A small-molecule ligand and the protein it binds are described below.
Small molecule (SMILES): Cc1nn(CCO)c2c1-c1cnc(N)c(n1)O[C@H](C)c1c(ccc(F)c1Cl)C(=O)N(C)C2

Binding-site contacts:
Ligand atom C17 contacts residue VAL39 of chain 1.C at 3.8 Å (hydrophobic).
Ligand atom F24 contacts residue ASN166 of chain 1.C at 3.5 Å.
Ligand atom CL25 contacts residue LEU109 of chain 1.C at 3.8 Å.
Ligand atom C2 contacts residue ALA54 of chain 1.C at 3.3 Å (hydrophobic).
Ligand atom CL25 contacts residue MET87 of chain 1.C at 3.5 Å.
Ligand atom N3 contacts residue PRO110 of chain 1.C at 3.6 Å.
Ligand atom C4 contacts residue MET168 of chain 1.C at 3.5 Å (hydrophobic).
Ligand atom N32 contacts residue ALA54 of chain 1.C at 3.4 Å.
Ligand atom C31 contacts residue PHE111 of chain 1.C at 3.6 Å (hydrophobic).
Ligand atom C2 contacts residue MET168 of chain 1.C at 3.7 Å (hydrophobic).
Ligand atom C31 contacts residue MET112 of chain 1.C at 3.3 Å (hydrophobic).
Ligand atom F24 contacts residue MET168 of chain 1.C at 3.5 Å.
Ligand atom N32 contacts residue PRO110 of chain 1.C at 2.8 Å (h-bond).
Ligand atom C20 contacts residue MET168 of chain 1.C at 3.7 Å (hydrophobic).
Ligand atom N3 contacts residue MET112 of chain 1.C at 3.0 Å (h-bond).
Ligand atom C22 contacts residue MET168 of chain 1.C at 3.8 Å (hydrophobic).
Ligand atom N32 contacts residue MET87 of chain 1.C at 3.4 Å.
Ligand atom C5 contacts residue MET168 of chain 1.C at 3.5 Å (hydrophobic).
Ligand atom C27 contacts residue LEU31 of chain 1.C at 3.6 Å (hydrophobic).
Ligand atom N3 contacts residue MET168 of chain 1.C at 3.6 Å.
Ligand atom CL25 contacts residue ALA178 of chain 1.C at 3.8 Å.
Ligand atom C22 contacts residue ARG165 of chain 1.C at 3.1 Å.
Ligand atom C21 contacts residue MET168 of chain 1.C at 3.5 Å (hydrophobic).
Ligand atom O26 contacts residue VAL39 of chain 1.C at 3.2 Å.
Ligand atom C19 contacts residue LYS56 of chain 1.C at 3.9 Å.
Ligand atom CL25 contacts residue MET168 of chain 1.C at 3.9 Å.
Ligand atom C1 contacts residue ALA54 of chain 1.C at 3.7 Å (hydrophobic).
Ligand atom N6 contacts residue MET168 of chain 1.C at 3.7 Å.
Ligand atom C1 contacts residue MET168 of chain 1.C at 3.8 Å (hydrophobic).
Ligand atom C2 contacts residue PRO110 of chain 1.C at 3.6 Å (hydrophobic).
Ligand atom O30 contacts residue ASP116 of chain 1.C at 2.7 Å (salt-bridge).
Ligand atom O30 contacts residue SER119 of chain 1.C at 3.9 Å.
Ligand atom C19 contacts residue LEU109 of chain 1.C at 3.8 Å (hydrophobic).
Ligand atom O30 contacts residue GLY115 of chain 1.C at 3.4 Å.
Ligand atom N3 contacts residue ALA54 of chain 1.C at 3.8 Å.
Ligand atom F24 contacts residue ALA178 of chain 1.C at 3.5 Å.
Ligand atom C29 contacts residue ASP116 of chain 1.C at 3.7 Å.
Ligand atom C4 contacts residue MET112 of chain 1.C at 3.1 Å (hydrophobic).
Ligand atom C19 contacts residue VAL39 of chain 1.C at 3.6 Å (hydrophobic).
Ligand atom C27 contacts residue GLY32 of chain 1.C at 3.6 Å.

Sequence of chain 1.C:
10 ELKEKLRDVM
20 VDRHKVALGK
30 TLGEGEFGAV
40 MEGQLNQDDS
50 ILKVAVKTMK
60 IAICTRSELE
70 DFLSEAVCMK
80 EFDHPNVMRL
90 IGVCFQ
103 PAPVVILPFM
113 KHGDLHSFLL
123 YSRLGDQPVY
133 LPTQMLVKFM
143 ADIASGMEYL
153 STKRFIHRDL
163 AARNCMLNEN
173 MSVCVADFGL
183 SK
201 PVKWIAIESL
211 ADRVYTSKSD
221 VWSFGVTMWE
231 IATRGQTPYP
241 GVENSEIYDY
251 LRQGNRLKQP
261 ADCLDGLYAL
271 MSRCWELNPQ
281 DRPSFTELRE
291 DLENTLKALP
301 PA